A protein and the small-molecule ligand that binds it are described below.
Small molecule (SMILES): N=c1ccn([C@H]2C[C@H](O[P](=O)(O)OC[C@H]3O[C@@H](n4cnc5c(=O)nc(N)[nH]c54)C[C@@H]3O[P](=O)(O)OC[C@H]3O[C@@H](n4cnc5c(N)ncnc54)C[C@@H]3O)[C@@H](COP(=O)=O)O2)c(=O)[nH]1

Sequence of chain 30.A:
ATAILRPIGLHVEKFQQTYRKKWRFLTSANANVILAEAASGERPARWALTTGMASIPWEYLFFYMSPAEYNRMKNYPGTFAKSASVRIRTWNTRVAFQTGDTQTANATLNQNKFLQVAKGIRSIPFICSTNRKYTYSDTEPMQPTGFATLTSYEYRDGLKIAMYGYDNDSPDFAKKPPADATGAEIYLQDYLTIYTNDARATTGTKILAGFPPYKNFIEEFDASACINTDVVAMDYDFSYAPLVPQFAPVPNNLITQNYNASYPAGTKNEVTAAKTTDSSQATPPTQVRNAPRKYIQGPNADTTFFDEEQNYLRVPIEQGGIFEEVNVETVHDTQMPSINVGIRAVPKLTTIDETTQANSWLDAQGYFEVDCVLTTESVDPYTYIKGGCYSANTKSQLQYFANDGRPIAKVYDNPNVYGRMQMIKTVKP

Binding-site contacts:
Ligand atom C8 contacts residue DG3 of chain 30.C at 3.6 Å.
Ligand atom C4 contacts residue PHE487 of chain 30.A at 3.7 Å (hydrophobic).
Ligand atom C4 contacts residue DG3 of chain 30.C at 3.5 Å.
Ligand atom O5' contacts residue SER403 of chain 30.A at 3.1 Å (h-bond).
Ligand atom O6 contacts residue DG3 of chain 30.C at 3.5 Å.
Ligand atom O4' contacts residue ASP401 of chain 30.A at 3.2 Å (salt-bridge).
Ligand atom C2 contacts residue TYR404 of chain 30.A at 3.6 Å (hydrophobic).
Ligand atom N4 contacts residue VAL495 of chain 30.A at 3.1 Å.
Ligand atom C5 contacts residue VAL495 of chain 30.A at 3.0 Å (hydrophobic).
Ligand atom N9 contacts residue DG3 of chain 30.C at 3.6 Å.
Ligand atom C5' contacts residue SER403 of chain 30.A at 3.2 Å.
Ligand atom C4' contacts residue ASP401 of chain 30.A at 3.5 Å.
Ligand atom C5 contacts residue DG3 of chain 30.C at 3.4 Å.
Ligand atom O6 contacts residue DG4 of chain 30.C at 3.5 Å (h-bond).
Ligand atom N2 contacts residue DG3 of chain 30.C at 3.5 Å (h-bond).
Ligand atom C2' contacts residue THR494 of chain 30.A at 3.3 Å.
Ligand atom C1' contacts residue SER403 of chain 30.A at 3.2 Å.
Ligand atom C6 contacts residue TYR404 of chain 30.A at 3.6 Å (hydrophobic).
Ligand atom N3 contacts residue DG3 of chain 30.C at 3.4 Å.
Ligand atom C6 contacts residue DG3 of chain 30.C at 3.5 Å.
Ligand atom C5' contacts residue PHE402 of chain 30.A at 3.4 Å (hydrophobic).
Ligand atom C2 contacts residue DG3 of chain 30.C at 3.4 Å.
Ligand atom OP2 contacts residue HIS496 of chain 30.A at 2.9 Å (h-bond).
Ligand atom N4 contacts residue GLU493 of chain 30.A at 2.6 Å (salt-bridge).
Ligand atom O3' contacts residue SER403 of chain 30.A at 3.5 Å.
Ligand atom O3' contacts residue HIS496 of chain 30.A at 3.7 Å.
Ligand atom N1 contacts residue DG3 of chain 30.C at 3.5 Å.
Ligand atom O4' contacts residue DG3 of chain 30.C at 3.2 Å (h-bond).
Ligand atom N4 contacts residue PHE487 of chain 30.A at 2.9 Å (h-bond).
Ligand atom N1 contacts residue TYR404 of chain 30.A at 3.6 Å.
Ligand atom O4' contacts residue SER403 of chain 30.A at 3.3 Å (h-bond).
Ligand atom C4 contacts residue GLU493 of chain 30.A at 3.4 Å.
Ligand atom N3 contacts residue GLU493 of chain 30.A at 3.5 Å (salt-bridge).
Ligand atom C4 contacts residue VAL495 of chain 30.A at 3.1 Å (hydrophobic).
Ligand atom C6 contacts residue VAL495 of chain 30.A at 3.7 Å (hydrophobic).
Ligand atom O3' contacts residue ASP401 of chain 30.A at 3.5 Å.
Ligand atom C1' contacts residue DG3 of chain 30.C at 3.7 Å.
Ligand atom N4 contacts residue GLU489 of chain 30.A at 3.7 Å.
Ligand atom C5' contacts residue ASP401 of chain 30.A at 3.5 Å.
Ligand atom O5' contacts residue ASP401 of chain 30.A at 3.7 Å.